Sequence of chain 1.A:
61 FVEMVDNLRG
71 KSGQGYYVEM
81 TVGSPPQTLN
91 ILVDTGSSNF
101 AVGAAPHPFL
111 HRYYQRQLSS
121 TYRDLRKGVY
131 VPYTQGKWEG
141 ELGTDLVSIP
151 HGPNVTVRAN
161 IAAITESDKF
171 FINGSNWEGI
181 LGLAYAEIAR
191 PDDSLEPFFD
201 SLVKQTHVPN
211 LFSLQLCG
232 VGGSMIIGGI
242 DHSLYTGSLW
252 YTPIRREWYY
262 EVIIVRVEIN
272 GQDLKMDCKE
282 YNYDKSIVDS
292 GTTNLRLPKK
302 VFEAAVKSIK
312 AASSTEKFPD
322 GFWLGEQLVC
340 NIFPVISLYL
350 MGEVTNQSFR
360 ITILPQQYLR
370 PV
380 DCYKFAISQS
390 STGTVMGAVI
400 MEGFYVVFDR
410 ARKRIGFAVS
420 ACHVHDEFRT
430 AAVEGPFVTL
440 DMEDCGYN

Binding-site contacts:
Ligand atom N7 contacts residue ASP94 of chain 1.A at 2.7 Å (salt-bridge).
Ligand atom C1 contacts residue ASP94 of chain 1.A at 3.5 Å.
Ligand atom C12 contacts residue THR134 of chain 1.A at 3.1 Å.
Ligand atom F22 contacts residue ILE172 of chain 1.A at 4.1 Å.
Ligand atom C20 contacts residue PHE170 of chain 1.A at 4.0 Å (hydrophobic).
Ligand atom C17 contacts residue LEU92 of chain 1.A at 3.7 Å (hydrophobic).
Ligand atom F21 contacts residue PHE170 of chain 1.A at 3.4 Å.
Ligand atom C6 contacts residue GLY292 of chain 1.A at 4.1 Å.
Ligand atom N8 contacts residue ASP290 of chain 1.A at 2.8 Å (salt-bridge).
Ligand atom N11 contacts residue TYR133 of chain 1.A at 3.9 Å.
Ligand atom C14 contacts residue TYR133 of chain 1.A at 4.0 Å (hydrophobic).
Ligand atom N8 contacts residue GLY96 of chain 1.A at 3.8 Å.
Ligand atom C1 contacts residue TYR133 of chain 1.A at 3.4 Å (hydrophobic).
Ligand atom S5 contacts residue ASP290 of chain 1.A at 4.1 Å.
Ligand atom F21 contacts residue TYR133 of chain 1.A at 3.6 Å.
Ligand atom C15 contacts residue ILE180 of chain 1.A at 4.0 Å (hydrophobic).
Ligand atom C16 contacts residue LEU92 of chain 1.A at 4.1 Å (hydrophobic).
Ligand atom C16 contacts residue ASP94 of chain 1.A at 4.2 Å.
Ligand atom C16 contacts residue GLY292 of chain 1.A at 3.5 Å.
Ligand atom N8 contacts residue THR293 of chain 1.A at 4.0 Å.
Ligand atom C2 contacts residue ASP94 of chain 1.A at 3.6 Å.
Ligand atom N13 contacts residue THR134 of chain 1.A at 3.7 Å.
Ligand atom C1 contacts residue ILE180 of chain 1.A at 3.5 Å (hydrophobic).
Ligand atom C2 contacts residue ILE180 of chain 1.A at 4.2 Å (hydrophobic).
Ligand atom N8 contacts residue ASP94 of chain 1.A at 2.7 Å (salt-bridge).
Ligand atom C1 contacts residue SER97 of chain 1.A at 4.1 Å.
Ligand atom C9 contacts residue TYR133 of chain 1.A at 4.0 Å (hydrophobic).
Ligand atom C19 contacts residue PHE170 of chain 1.A at 4.0 Å (hydrophobic).
Ligand atom F22 contacts residue TRP177 of chain 1.A at 3.3 Å.
Ligand atom N8 contacts residue GLY292 of chain 1.A at 3.8 Å.
Ligand atom C10 contacts residue TYR133 of chain 1.A at 3.9 Å (hydrophobic).
Ligand atom F22 contacts residue PHE170 of chain 1.A at 4.1 Å.
Ligand atom C6 contacts residue ASP94 of chain 1.A at 3.4 Å.
Ligand atom S5 contacts residue THR293 of chain 1.A at 3.8 Å.
Ligand atom C12 contacts residue TYR133 of chain 1.A at 4.0 Å (hydrophobic).
Ligand atom C6 contacts residue ASP290 of chain 1.A at 3.8 Å.
Ligand atom C3 contacts residue TYR133 of chain 1.A at 3.8 Å (hydrophobic).
Ligand atom N13 contacts residue TYR133 of chain 1.A at 3.7 Å.
Ligand atom C17 contacts residue GLY292 of chain 1.A at 3.7 Å.
Ligand atom C16 contacts residue ILE180 of chain 1.A at 4.1 Å (hydrophobic).

The protein below binds the small molecule below.
Small molecule (SMILES): C[C@@]1(c2ccc(F)cc2F)C[C@@H](c2cncnc2)SC(N)=N1